Sequence of chain 1.D:
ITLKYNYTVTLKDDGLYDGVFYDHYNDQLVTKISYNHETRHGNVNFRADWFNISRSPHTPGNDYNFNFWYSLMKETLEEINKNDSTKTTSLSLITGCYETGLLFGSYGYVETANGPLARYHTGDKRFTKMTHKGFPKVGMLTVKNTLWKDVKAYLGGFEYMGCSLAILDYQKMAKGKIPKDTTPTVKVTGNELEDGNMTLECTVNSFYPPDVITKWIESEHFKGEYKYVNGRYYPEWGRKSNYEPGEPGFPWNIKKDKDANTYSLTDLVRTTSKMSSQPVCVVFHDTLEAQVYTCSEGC

The protein below binds the small molecule below.
Small molecule (SMILES): CC(=O)N[C@@H]1[C@@H](O)[C@H](O)[C@@H](CO)O[C@H]1O

Binding-site contacts:
Ligand atom C8 contacts residue ARG55 of chain 1.D at 3.5 Å.
Ligand atom C5 contacts residue ASN52 of chain 1.D at 3.6 Å.
Ligand atom C2 contacts residue ASN52 of chain 1.D at 2.5 Å.
Ligand atom C3 contacts residue ASN52 of chain 1.D at 3.9 Å.
Ligand atom C1 contacts residue ASN52 of chain 1.D at 1.5 Å.
Ligand atom C2 contacts residue SER54 of chain 1.D at 4.2 Å.
Ligand atom N2 contacts residue SER54 of chain 1.D at 3.7 Å.
Ligand atom C4 contacts residue ASN52 of chain 1.D at 4.2 Å.
Ligand atom C7 contacts residue ASN52 of chain 1.D at 4.3 Å.
Ligand atom N2 contacts residue ASN52 of chain 1.D at 3.1 Å (h-bond).
Ligand atom N2 contacts residue ARG55 of chain 1.D at 3.6 Å.
Ligand atom O5 contacts residue ASN52 of chain 1.D at 2.3 Å (h-bond).
Ligand atom C7 contacts residue ARG55 of chain 1.D at 3.7 Å.